Binding-site contacts:
Ligand atom CB contacts residue LEU136 of chain 1.B at 3.9 Å (hydrophobic).
Ligand atom N contacts residue SER140 of chain 1.B at 4.0 Å.
Ligand atom O contacts residue TYR59 of chain 1.B at 3.4 Å.
Ligand atom C contacts residue TYR59 of chain 1.B at 3.6 Å (hydrophobic).
Ligand atom N contacts residue GLU191 of chain 1.B at 2.8 Å (salt-bridge).
Ligand atom C contacts residue SER140 of chain 1.B at 3.4 Å.
Ligand atom CA contacts residue TYR59 of chain 1.B at 3.9 Å (hydrophobic).
Ligand atom C contacts residue PRO87 of chain 1.B at 4.4 Å (hydrophobic).
Ligand atom N contacts residue TYR218 of chain 1.B at 3.5 Å.
Ligand atom CD contacts residue LEU136 of chain 1.B at 3.8 Å (hydrophobic).
Ligand atom N contacts residue PRO87 of chain 1.B at 2.9 Å (h-bond).
Ligand atom CG contacts residue MET194 of chain 1.B at 4.4 Å (hydrophobic).
Ligand atom OE2 contacts residue GLY139 of chain 1.B at 3.7 Å.
Ligand atom CB contacts residue TYR59 of chain 1.B at 3.5 Å (hydrophobic).
Ligand atom C contacts residue GLY139 of chain 1.B at 4.2 Å.
Ligand atom OE1 contacts residue GLU191 of chain 1.B at 3.9 Å.
Ligand atom CG contacts residue LEU136 of chain 1.B at 3.6 Å (hydrophobic).
Ligand atom C contacts residue THR89 of chain 1.B at 3.8 Å.
Ligand atom OE1 contacts residue THR141 of chain 1.B at 2.8 Å (h-bond).
Ligand atom CA contacts residue GLU191 of chain 1.B at 3.3 Å.
Ligand atom O contacts residue SER140 of chain 1.B at 2.7 Å (h-bond).
Ligand atom OE2 contacts residue GLU191 of chain 1.B at 4.4 Å.
Ligand atom N contacts residue THR89 of chain 1.B at 2.9 Å (h-bond).
Ligand atom OE1 contacts residue LEU190 of chain 1.B at 4.2 Å.
Ligand atom CG contacts residue TYR59 of chain 1.B at 4.1 Å (hydrophobic).
Ligand atom CB contacts residue GLU191 of chain 1.B at 4.0 Å.
Ligand atom CD contacts residue GLU191 of chain 1.B at 4.0 Å.
Ligand atom CD contacts residue THR141 of chain 1.B at 3.3 Å.
Ligand atom CA contacts residue PRO87 of chain 1.B at 4.2 Å (hydrophobic).
Ligand atom C contacts residue ARG94 of chain 1.B at 3.4 Å.
Ligand atom OE1 contacts residue LEU136 of chain 1.B at 4.4 Å.
Ligand atom OE2 contacts residue LEU136 of chain 1.B at 3.9 Å.
Ligand atom OE2 contacts residue SER140 of chain 1.B at 3.4 Å (h-bond).
Ligand atom CG contacts residue GLU191 of chain 1.B at 3.5 Å.
Ligand atom CA contacts residue SER140 of chain 1.B at 3.3 Å.
Ligand atom OE2 contacts residue THR141 of chain 1.B at 3.3 Å (h-bond).
Ligand atom N contacts residue TYR59 of chain 1.B at 4.0 Å.
Ligand atom CA contacts residue THR89 of chain 1.B at 3.4 Å.
Ligand atom O contacts residue GLY139 of chain 1.B at 3.1 Å.
Ligand atom O contacts residue ARG94 of chain 1.B at 2.7 Å (salt-bridge).

A protein and the small-molecule ligand that binds it are described below.
Small molecule (SMILES): N[C@@H](CCC(=O)O)C(=O)O

Sequence of chain 1.B:
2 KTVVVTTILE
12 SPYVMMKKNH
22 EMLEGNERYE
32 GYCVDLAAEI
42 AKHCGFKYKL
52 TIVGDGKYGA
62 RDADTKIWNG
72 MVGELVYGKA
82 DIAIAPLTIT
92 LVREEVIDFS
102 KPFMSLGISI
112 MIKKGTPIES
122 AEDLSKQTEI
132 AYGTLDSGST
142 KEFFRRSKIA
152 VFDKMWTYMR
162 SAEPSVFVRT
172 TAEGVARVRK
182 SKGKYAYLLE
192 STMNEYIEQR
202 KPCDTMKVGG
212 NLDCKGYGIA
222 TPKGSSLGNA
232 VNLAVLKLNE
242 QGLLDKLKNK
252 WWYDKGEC